Binding-site contacts:
Ligand atom C17 contacts residue GLU208 of chain 1.A at 3.2 Å.
Ligand atom C18 contacts residue THR187 of chain 1.A at 3.6 Å.
Ligand atom O5 contacts residue ARG211 of chain 1.A at 3.5 Å.
Ligand atom C2 contacts residue ARG211 of chain 1.A at 3.3 Å.
Ligand atom C20 contacts residue ARG63 of chain 1.A at 3.8 Å.
Ligand atom O3 contacts residue TYR70 of chain 1.A at 2.7 Å (h-bond).
Ligand atom O1 contacts residue LEU17 of chain 1.A at 3.7 Å.
Ligand atom C20 contacts residue GLU208 of chain 1.A at 3.5 Å.
Ligand atom S1 contacts residue GLU208 of chain 1.A at 3.6 Å (salt-bridge).
Ligand atom C13 contacts residue GLY16 of chain 1.A at 3.5 Å.
Ligand atom C16 contacts residue TYR70 of chain 1.A at 3.6 Å (hydrophobic).
Ligand atom C19 contacts residue ARG211 of chain 1.A at 3.6 Å.
Ligand atom C11 contacts residue TYR70 of chain 1.A at 3.6 Å (hydrophobic).
Ligand atom C7 contacts residue GLN60 of chain 1.A at 3.8 Å.
Ligand atom C5 contacts residue GLU208 of chain 1.A at 3.7 Å.
Ligand atom C10 contacts residue TYR70 of chain 1.A at 3.4 Å (hydrophobic).
Ligand atom C18 contacts residue ASP158 of chain 1.A at 3.7 Å.
Ligand atom O5 contacts residue THR187 of chain 1.A at 2.6 Å (h-bond).
Ligand atom O5 contacts residue ASP158 of chain 1.A at 3.7 Å.
Ligand atom C16 contacts residue ASP158 of chain 1.A at 3.7 Å.
Ligand atom N1 contacts residue ARG184 of chain 1.A at 3.6 Å.
Ligand atom C15 contacts residue GLU208 of chain 1.A at 3.8 Å.
Ligand atom O5 contacts residue LYS214 of chain 1.A at 3.7 Å.
Ligand atom O3 contacts residue GLU208 of chain 1.A at 3.7 Å.
Ligand atom C10 contacts residue ILE35 of chain 1.A at 3.7 Å (hydrophobic).
Ligand atom S1 contacts residue ARG207 of chain 1.A at 3.6 Å.
Ligand atom C1 contacts residue LEU17 of chain 1.A at 3.8 Å (hydrophobic).
Ligand atom C14 contacts residue ASP158 of chain 1.A at 3.5 Å.
Ligand atom O4 contacts residue ARG211 of chain 1.A at 3.1 Å (salt-bridge).
Ligand atom C6 contacts residue GLN60 of chain 1.A at 3.5 Å.
Ligand atom C8 contacts residue GLU208 of chain 1.A at 3.6 Å.
Ligand atom C15 contacts residue TYR70 of chain 1.A at 3.7 Å (hydrophobic).
Ligand atom O4 contacts residue GLU208 of chain 1.A at 2.9 Å (salt-bridge).
Ligand atom O5 contacts residue ARG184 of chain 1.A at 3.8 Å.
Ligand atom C18 contacts residue ARG184 of chain 1.A at 3.5 Å.
Ligand atom C12 contacts residue GLY16 of chain 1.A at 3.1 Å.
Ligand atom C17 contacts residue TYR70 of chain 1.A at 3.6 Å (hydrophobic).
Ligand atom C17 contacts residue ARG207 of chain 1.A at 3.7 Å.
Ligand atom N1 contacts residue ASP158 of chain 1.A at 2.6 Å (salt-bridge).
Ligand atom C9 contacts residue TYR70 of chain 1.A at 3.7 Å (hydrophobic).

The protein below binds the small molecule below.
Small molecule (SMILES): C/C1=C/C(=O)O[C@@H]2C[C@@H](CC[C@H](C)/C=C\CC1)O[C@@](O)([C@@H]1CSC(=O)N1)C2

Sequence of chain 1.A:
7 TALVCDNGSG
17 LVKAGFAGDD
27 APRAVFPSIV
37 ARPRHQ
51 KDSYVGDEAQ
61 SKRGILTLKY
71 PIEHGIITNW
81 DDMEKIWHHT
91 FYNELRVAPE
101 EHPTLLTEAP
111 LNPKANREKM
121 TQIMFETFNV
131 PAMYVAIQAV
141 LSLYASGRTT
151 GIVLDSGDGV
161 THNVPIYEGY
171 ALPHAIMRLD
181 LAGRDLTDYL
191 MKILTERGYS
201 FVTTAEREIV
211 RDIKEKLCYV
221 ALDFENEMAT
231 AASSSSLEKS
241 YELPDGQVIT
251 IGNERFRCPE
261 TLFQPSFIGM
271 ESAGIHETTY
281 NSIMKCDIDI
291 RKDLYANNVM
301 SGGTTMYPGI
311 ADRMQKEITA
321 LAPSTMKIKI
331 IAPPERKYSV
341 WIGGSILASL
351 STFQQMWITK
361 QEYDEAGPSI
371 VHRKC